Binding-site contacts:
Ligand atom C4' contacts residue GLN43 of chain 1.F at 4.1 Å.
Ligand atom O2 contacts residue ASN46 of chain 1.G at 4.3 Å.
Ligand atom N1 contacts residue LEU12 of chain 1.F at 4.3 Å.
Ligand atom C4 contacts residue ASN46 of chain 1.G at 3.9 Å.
Ligand atom N3 contacts residue VAL45 of chain 1.F at 4.3 Å.
Ligand atom C6 contacts residue VAL45 of chain 1.F at 4.4 Å (hydrophobic).
Ligand atom C4 contacts residue VAL67 of chain 1.G at 4.3 Å (hydrophobic).
Ligand atom O2 contacts residue GLN43 of chain 1.F at 4.2 Å.
Ligand atom O4 contacts residue ASN46 of chain 1.G at 3.2 Å (h-bond).
Ligand atom O2' contacts residue PHE41 of chain 1.F at 3.3 Å.
Ligand atom C1' contacts residue GLY13 of chain 1.F at 3.6 Å.
Ligand atom O2' contacts residue GLY13 of chain 1.F at 3.4 Å.
Ligand atom O4 contacts residue ARG69 of chain 1.G at 4.0 Å.
Ligand atom C5' contacts residue GLN43 of chain 1.F at 3.7 Å.
Ligand atom C2' contacts residue GLN43 of chain 1.F at 3.7 Å.
Ligand atom C5 contacts residue VAL45 of chain 1.F at 3.7 Å (hydrophobic).
Ligand atom C2' contacts residue GLY13 of chain 1.F at 4.1 Å.
Ligand atom C6 contacts residue LEU12 of chain 1.F at 3.9 Å (hydrophobic).
Ligand atom N3 contacts residue ASP42 of chain 1.G at 4.3 Å.
Ligand atom C5 contacts residue VAL67 of chain 1.G at 3.7 Å (hydrophobic).
Ligand atom C3' contacts residue GLN43 of chain 1.F at 3.3 Å.
Ligand atom O4 contacts residue VAL45 of chain 1.F at 3.7 Å.
Ligand atom C4 contacts residue LEU12 of chain 1.F at 4.3 Å (hydrophobic).
Ligand atom C2 contacts residue GLN43 of chain 1.F at 4.1 Å.
Ligand atom O2' contacts residue LEU16 of chain 1.F at 4.3 Å.
Ligand atom C5 contacts residue LEU16 of chain 1.F at 4.1 Å (hydrophobic).
Ligand atom O4' contacts residue GLY13 of chain 1.F at 4.3 Å.
Ligand atom O2 contacts residue ASP42 of chain 1.G at 4.1 Å.
Ligand atom N3 contacts residue ASN46 of chain 1.G at 3.5 Å (h-bond).
Ligand atom C4 contacts residue VAL45 of chain 1.F at 3.6 Å (hydrophobic).
Ligand atom C2' contacts residue ASP42 of chain 1.F at 4.3 Å.
Ligand atom C2 contacts residue ASN46 of chain 1.G at 4.4 Å.
Ligand atom C6 contacts residue GLY13 of chain 1.F at 4.2 Å.
Ligand atom C6 contacts residue LEU16 of chain 1.F at 3.7 Å (hydrophobic).
Ligand atom O4 contacts residue VAL67 of chain 1.G at 4.1 Å.
Ligand atom O4 contacts residue LEU12 of chain 1.F at 4.3 Å.
Ligand atom O5' contacts residue GLN43 of chain 1.F at 3.1 Å.
Ligand atom O3' contacts residue GLN43 of chain 1.F at 3.8 Å.
Ligand atom C5 contacts residue LEU12 of chain 1.F at 4.1 Å (hydrophobic).
Ligand atom N1 contacts residue GLY13 of chain 1.F at 4.3 Å.

The small molecule below binds the protein below.
Small molecule (SMILES): O=c1ccn([C@@H]2O[C@H](CO)[C@@H](O)[C@H]2O)c(=O)[nH]1

Sequence of chain 1.G:
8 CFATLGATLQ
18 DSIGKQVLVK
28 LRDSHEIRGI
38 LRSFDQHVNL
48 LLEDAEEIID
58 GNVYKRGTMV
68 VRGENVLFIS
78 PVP

Sequence of chain 1.F:
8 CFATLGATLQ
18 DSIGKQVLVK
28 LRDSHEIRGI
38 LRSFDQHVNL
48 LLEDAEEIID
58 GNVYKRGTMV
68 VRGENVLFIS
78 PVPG